Sequence of chain 1.D:
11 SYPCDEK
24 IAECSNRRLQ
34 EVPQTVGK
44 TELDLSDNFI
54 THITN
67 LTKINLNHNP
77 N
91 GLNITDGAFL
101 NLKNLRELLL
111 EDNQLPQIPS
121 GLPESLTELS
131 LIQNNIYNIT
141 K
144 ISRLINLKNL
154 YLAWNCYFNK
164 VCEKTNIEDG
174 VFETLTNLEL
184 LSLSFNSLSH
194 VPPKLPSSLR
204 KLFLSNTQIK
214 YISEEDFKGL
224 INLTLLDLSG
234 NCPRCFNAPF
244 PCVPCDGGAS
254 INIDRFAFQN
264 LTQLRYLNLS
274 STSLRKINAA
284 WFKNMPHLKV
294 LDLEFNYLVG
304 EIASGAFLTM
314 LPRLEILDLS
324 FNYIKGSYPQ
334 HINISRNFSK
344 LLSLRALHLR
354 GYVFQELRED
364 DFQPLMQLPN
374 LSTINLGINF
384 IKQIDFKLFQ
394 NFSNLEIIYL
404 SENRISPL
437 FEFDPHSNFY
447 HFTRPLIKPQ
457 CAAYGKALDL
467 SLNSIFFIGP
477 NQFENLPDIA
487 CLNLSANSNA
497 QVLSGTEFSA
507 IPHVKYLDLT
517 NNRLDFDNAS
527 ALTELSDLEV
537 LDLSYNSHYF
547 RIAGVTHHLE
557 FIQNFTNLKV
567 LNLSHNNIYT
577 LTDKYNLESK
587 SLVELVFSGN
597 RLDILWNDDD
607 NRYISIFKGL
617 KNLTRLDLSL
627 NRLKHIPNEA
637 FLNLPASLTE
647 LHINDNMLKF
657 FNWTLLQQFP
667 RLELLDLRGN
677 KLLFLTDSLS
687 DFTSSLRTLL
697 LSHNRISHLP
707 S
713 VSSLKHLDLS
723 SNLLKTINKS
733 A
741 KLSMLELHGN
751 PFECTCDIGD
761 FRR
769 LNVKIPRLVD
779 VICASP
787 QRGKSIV

The protein below binds the small molecule below.
Small molecule (SMILES): CC(=O)N[C@H]1[C@H](O[C@H]2[C@H](O)[C@@H](NC(C)=O)CO[C@@H]2CO)O[C@H](CO)[C@@H](O[C@@H]2O[C@H](CO[C@H]3O[C@H](CO)[C@@H](O)[C@H](O)[C@@H]3O)[C@@H](O)[C@H](O[C@H]3O[C@H](CO)[C@@H](O)[C@H](O)[C@@H]3O)[C@@H]2O)[C@@H]1O

Binding-site contacts:
Ligand atom N2 contacts residue ASP230 of chain 1.D at 2.7 Å (salt-bridge).
Ligand atom C3 contacts residue ASP230 of chain 1.D at 3.7 Å.
Ligand atom C8 contacts residue SER208 of chain 1.D at 3.2 Å.
Ligand atom C1 contacts residue ASN271 of chain 1.D at 1.3 Å.
Ligand atom C8 contacts residue ASP230 of chain 1.D at 3.7 Å.
Ligand atom O6 contacts residue SER443 of chain 1.D at 3.4 Å (h-bond).
Ligand atom O5 contacts residue ASN271 of chain 1.D at 2.3 Å (h-bond).
Ligand atom C6 contacts residue HIS442 of chain 1.D at 3.4 Å.
Ligand atom C7 contacts residue SER232 of chain 1.D at 4.0 Å.
Ligand atom C6 contacts residue SER443 of chain 1.D at 4.0 Å.
Ligand atom O7 contacts residue ASN444 of chain 1.D at 3.3 Å (h-bond).
Ligand atom C2 contacts residue ASN271 of chain 1.D at 2.3 Å.
Ligand atom O7 contacts residue PHE445 of chain 1.D at 2.8 Å (h-bond).
Ligand atom O4 contacts residue PHE206 of chain 1.D at 3.7 Å.
Ligand atom O6 contacts residue ASP440 of chain 1.D at 2.9 Å (salt-bridge).
Ligand atom C8 contacts residue LEU228 of chain 1.D at 3.7 Å (hydrophobic).
Ligand atom N2 contacts residue LEU228 of chain 1.D at 3.9 Å.
Ligand atom N2 contacts residue ASN271 of chain 1.D at 2.8 Å (h-bond).
Ligand atom O7 contacts residue LYS204 of chain 1.D at 3.2 Å.
Ligand atom C8 contacts residue TYR269 of chain 1.D at 3.5 Å (hydrophobic).
Ligand atom C6 contacts residue LEU228 of chain 1.D at 3.8 Å (hydrophobic).
Ligand atom C5 contacts residue ASN271 of chain 1.D at 3.6 Å.
Ligand atom C7 contacts residue ASN271 of chain 1.D at 3.7 Å.
Ligand atom C6 contacts residue ASP440 of chain 1.D at 4.0 Å.
Ligand atom C7 contacts residue LEU228 of chain 1.D at 3.5 Å (hydrophobic).
Ligand atom C7 contacts residue ASP230 of chain 1.D at 3.7 Å.
Ligand atom C1 contacts residue ASP230 of chain 1.D at 3.5 Å.
Ligand atom C8 contacts residue TYR446 of chain 1.D at 3.9 Å (hydrophobic).
Ligand atom N2 contacts residue SER232 of chain 1.D at 4.0 Å.
Ligand atom C8 contacts residue PHE445 of chain 1.D at 3.6 Å (hydrophobic).
Ligand atom C2 contacts residue ASN444 of chain 1.D at 3.7 Å.
Ligand atom C2 contacts residue HIS442 of chain 1.D at 3.6 Å.
Ligand atom O6 contacts residue HIS442 of chain 1.D at 4.0 Å.
Ligand atom C2 contacts residue ASP230 of chain 1.D at 3.5 Å.
Ligand atom C3 contacts residue ASN271 of chain 1.D at 3.7 Å.
Ligand atom C6 contacts residue SER443 of chain 1.D at 3.6 Å.
Ligand atom C6 contacts residue HIS442 of chain 1.D at 3.8 Å.
Ligand atom C7 contacts residue PHE445 of chain 1.D at 3.9 Å (hydrophobic).
Ligand atom O7 contacts residue LEU228 of chain 1.D at 3.5 Å.
Ligand atom C8 contacts residue SER232 of chain 1.D at 3.4 Å.